Sequence of chain 1.D:
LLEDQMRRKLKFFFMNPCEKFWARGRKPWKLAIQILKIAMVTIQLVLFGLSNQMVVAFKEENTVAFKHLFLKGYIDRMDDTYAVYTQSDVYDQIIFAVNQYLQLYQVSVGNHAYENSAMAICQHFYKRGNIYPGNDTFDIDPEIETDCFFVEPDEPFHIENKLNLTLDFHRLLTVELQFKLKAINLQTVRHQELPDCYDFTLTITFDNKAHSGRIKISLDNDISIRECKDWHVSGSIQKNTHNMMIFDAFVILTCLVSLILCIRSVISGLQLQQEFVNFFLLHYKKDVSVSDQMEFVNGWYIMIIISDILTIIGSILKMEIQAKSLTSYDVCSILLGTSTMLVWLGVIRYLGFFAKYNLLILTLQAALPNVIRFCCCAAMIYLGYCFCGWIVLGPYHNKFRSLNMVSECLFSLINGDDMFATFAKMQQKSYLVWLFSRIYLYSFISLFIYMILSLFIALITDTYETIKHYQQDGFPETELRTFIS

A protein and the small-molecule ligand that binds it are described below.
Small molecule (SMILES): CC(C)CCC[C@@H](C)[C@H]1CC[C@H]2[C@@H]3CC=C4C[C@@H](OC(=O)CCC(=O)O)CC[C@]4(C)[C@H]3CC[C@]12C

Binding-site contacts:
Ligand atom CAY contacts residue CYS50 of chain 1.D at 4.1 Å (hydrophobic).
Ligand atom OAW contacts residue PHE394 of chain 1.D at 4.0 Å.
Ligand atom CAZ contacts residue ILE67 of chain 1.D at 4.5 Å (hydrophobic).
Ligand atom CAM contacts residue PHE395 of chain 1.D at 4.1 Å (hydrophobic).
Ligand atom CAI contacts residue ILE67 of chain 1.D at 3.5 Å (hydrophobic).
Ligand atom CAA contacts residue ALA71 of chain 1.D at 4.1 Å (hydrophobic).
Ligand atom CAB contacts residue THR74 of chain 1.D at 3.6 Å.
Ligand atom CAU contacts residue VAL388 of chain 1.D at 3.7 Å (hydrophobic).
Ligand atom CAN contacts residue ALA71 of chain 1.D at 3.9 Å (hydrophobic).
Ligand atom CAK contacts residue ILE67 of chain 1.D at 3.6 Å (hydrophobic).
Ligand atom CAS contacts residue VAL388 of chain 1.D at 3.7 Å (hydrophobic).
Ligand atom OAW contacts residue TYR391 of chain 1.D at 4.1 Å.
Ligand atom OAG contacts residue CYS50 of chain 1.D at 3.2 Å (h-bond).
Ligand atom CBB contacts residue TRP385 of chain 1.D at 4.3 Å (hydrophobic).
Ligand atom CAQ contacts residue ILE67 of chain 1.D at 3.5 Å (hydrophobic).
Ligand atom CAT contacts residue TYR391 of chain 1.D at 3.1 Å (hydrophobic).
Ligand atom CAA contacts residue ILE75 of chain 1.D at 4.0 Å (hydrophobic).
Ligand atom CBC contacts residue TYR391 of chain 1.D at 3.8 Å (hydrophobic).
Ligand atom CAC contacts residue TRP385 of chain 1.D at 3.5 Å (hydrophobic).
Ligand atom CAC contacts residue ILE70 of chain 1.D at 3.4 Å (hydrophobic).
Ligand atom CAP contacts residue ILE67 of chain 1.D at 4.1 Å (hydrophobic).
Ligand atom CBE contacts residue ILE70 of chain 1.D at 4.5 Å (hydrophobic).
Ligand atom CBG contacts residue ILE67 of chain 1.D at 4.0 Å (hydrophobic).
Ligand atom CAR contacts residue TYR391 of chain 1.D at 2.8 Å (hydrophobic).
Ligand atom CAB contacts residue ILE75 of chain 1.D at 4.4 Å (hydrophobic).